The protein below binds the small molecule below.
Small molecule (SMILES): C[C@](O)(c1ccc(C(=O)N(C2CC2)C2CCC(CCC(N)=O)(c3ccccc3)CC2)cc1)C(F)(F)F

Sequence of chain 1.B:
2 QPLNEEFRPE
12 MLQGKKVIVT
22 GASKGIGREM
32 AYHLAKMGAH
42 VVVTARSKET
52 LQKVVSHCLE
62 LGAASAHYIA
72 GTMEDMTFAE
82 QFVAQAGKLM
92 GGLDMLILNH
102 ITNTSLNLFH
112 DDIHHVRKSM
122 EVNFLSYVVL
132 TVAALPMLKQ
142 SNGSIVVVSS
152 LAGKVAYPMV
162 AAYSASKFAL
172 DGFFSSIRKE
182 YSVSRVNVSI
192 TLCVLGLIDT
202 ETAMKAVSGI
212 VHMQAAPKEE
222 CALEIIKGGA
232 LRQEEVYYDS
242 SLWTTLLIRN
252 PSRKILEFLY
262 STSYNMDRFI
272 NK

Binding-site contacts:
Ligand atom CBU contacts residue THR105 of chain 1.A at 3.8 Å.
Ligand atom C5 contacts residue NAP1 of chain 1.D at 3.5 Å.
Ligand atom CBW contacts residue SER151 of chain 1.A at 3.8 Å.
Ligand atom O10 contacts residue ALA204 of chain 1.A at 3.4 Å.
Ligand atom C6 contacts residue NAP1 of chain 1.D at 3.9 Å.
Ligand atom C20 contacts residue LEU198 of chain 1.A at 3.9 Å (hydrophobic).
Ligand atom C25 contacts residue TYR158 of chain 1.A at 3.8 Å (hydrophobic).
Ligand atom C8 contacts residue ALA207 of chain 1.A at 3.8 Å (hydrophobic).
Ligand atom F23 contacts residue ALA207 of chain 1.A at 3.4 Å.
Ligand atom C27 contacts residue MET214 of chain 1.A at 3.9 Å (hydrophobic).
Ligand atom C24 contacts residue GLY197 of chain 1.A at 3.7 Å.
Ligand atom O13 contacts residue TYR164 of chain 1.A at 2.8 Å (h-bond).
Ligand atom O13 contacts residue NAP1 of chain 1.D at 3.4 Å.
Ligand atom F23 contacts residue THR105 of chain 1.A at 3.4 Å.
Ligand atom C27 contacts residue VAL208 of chain 1.A at 3.8 Å (hydrophobic).
Ligand atom CBW contacts residue NAP1 of chain 1.D at 3.9 Å.
Ligand atom CAV contacts residue TYR164 of chain 1.A at 3.4 Å (hydrophobic).
Ligand atom C15 contacts residue SER151 of chain 1.A at 3.5 Å.
Ligand atom O13 contacts residue SER151 of chain 1.A at 2.7 Å (h-bond).
Ligand atom F22 contacts residue THR105 of chain 1.A at 3.5 Å.
Ligand atom C24 contacts residue SER151 of chain 1.A at 3.2 Å.
Ligand atom CBW contacts residue TYR164 of chain 1.A at 3.6 Å (hydrophobic).
Ligand atom N1 contacts residue TYR261 of chain 1.B at 3.0 Å (h-bond).
Ligand atom C24 contacts residue LEU198 of chain 1.A at 3.9 Å (hydrophobic).
Ligand atom C30 contacts residue MET160 of chain 1.A at 3.7 Å (hydrophobic).
Ligand atom F23 contacts residue THR203 of chain 1.A at 3.8 Å.
Ligand atom C28 contacts residue LEU107 of chain 1.A at 3.6 Å (hydrophobic).
Ligand atom F22 contacts residue SER106 of chain 1.A at 3.9 Å.
Ligand atom F21 contacts residue ALA207 of chain 1.A at 3.2 Å.
Ligand atom F22 contacts residue LEU107 of chain 1.A at 3.3 Å.
Ligand atom C4 contacts residue TYR164 of chain 1.A at 3.8 Å (hydrophobic).
Ligand atom N1 contacts residue MET267 of chain 1.B at 3.4 Å (h-bond).
Ligand atom F21 contacts residue LEU107 of chain 1.A at 3.8 Å.
Ligand atom C29 contacts residue LEU107 of chain 1.A at 3.8 Å (hydrophobic).
Ligand atom O10 contacts residue THR203 of chain 1.A at 3.6 Å.
Ligand atom C27 contacts residue LEU107 of chain 1.A at 3.7 Å (hydrophobic).
Ligand atom OAI contacts residue MET267 of chain 1.B at 3.5 Å.
Ligand atom C10 contacts residue TYR158 of chain 1.A at 3.6 Å (hydrophobic).
Ligand atom OAI contacts residue TYR261 of chain 1.B at 3.8 Å.
Ligand atom C24 contacts residue LEU196 of chain 1.A at 3.4 Å (hydrophobic).

Sequence of chain 1.A:
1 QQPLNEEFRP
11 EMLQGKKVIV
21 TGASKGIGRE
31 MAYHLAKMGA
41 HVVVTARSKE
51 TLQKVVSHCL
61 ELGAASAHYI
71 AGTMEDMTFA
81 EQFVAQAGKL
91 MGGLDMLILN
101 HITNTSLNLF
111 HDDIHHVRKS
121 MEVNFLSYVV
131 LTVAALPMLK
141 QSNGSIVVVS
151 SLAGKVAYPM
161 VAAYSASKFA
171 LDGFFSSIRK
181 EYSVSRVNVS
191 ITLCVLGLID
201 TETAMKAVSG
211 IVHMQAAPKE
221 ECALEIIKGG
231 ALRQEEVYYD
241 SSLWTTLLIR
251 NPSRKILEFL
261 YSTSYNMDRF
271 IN